Sequence of chain 1.A:
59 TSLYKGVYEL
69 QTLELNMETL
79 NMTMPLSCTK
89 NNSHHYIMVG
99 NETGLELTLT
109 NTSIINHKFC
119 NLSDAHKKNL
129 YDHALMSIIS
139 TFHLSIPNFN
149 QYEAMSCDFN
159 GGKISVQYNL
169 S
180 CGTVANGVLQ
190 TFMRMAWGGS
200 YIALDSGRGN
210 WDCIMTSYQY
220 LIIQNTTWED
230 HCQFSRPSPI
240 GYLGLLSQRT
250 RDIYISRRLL

Sequence of chain 1.G:
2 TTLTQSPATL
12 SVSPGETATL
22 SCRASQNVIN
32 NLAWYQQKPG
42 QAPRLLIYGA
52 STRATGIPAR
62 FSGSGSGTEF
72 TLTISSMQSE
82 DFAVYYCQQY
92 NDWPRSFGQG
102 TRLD

Sequence of chain 1.H:
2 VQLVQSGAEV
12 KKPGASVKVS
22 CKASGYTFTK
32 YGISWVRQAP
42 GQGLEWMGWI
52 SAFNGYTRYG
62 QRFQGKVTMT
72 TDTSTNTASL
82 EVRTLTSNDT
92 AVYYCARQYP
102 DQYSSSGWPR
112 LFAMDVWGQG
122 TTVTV

A protein and the small-molecule ligand that binds it are described below.
Small molecule (SMILES): CC(=O)N[C@H]1[C@H](O[C@H]2[C@H](O)[C@@H](NC(C)=O)CO[C@@H]2CO[C@@H]2O[C@@H](C)[C@@H](O)[C@@H](O)[C@@H]2O)O[C@H](CO)[C@@H](O)[C@@H]1O

Sequence of chain 1.B:
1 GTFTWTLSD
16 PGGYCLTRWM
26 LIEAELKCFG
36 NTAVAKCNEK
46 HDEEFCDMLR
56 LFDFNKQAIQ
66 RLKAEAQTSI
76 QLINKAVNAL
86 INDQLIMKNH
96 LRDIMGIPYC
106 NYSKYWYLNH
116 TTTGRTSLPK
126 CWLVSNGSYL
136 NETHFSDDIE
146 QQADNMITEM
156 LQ

Binding-site contacts:
Ligand atom C3 contacts residue ASN131 of chain 1.B at 3.8 Å.
Ligand atom C5 contacts residue SER133 of chain 1.B at 4.2 Å.
Ligand atom C3 contacts residue SER133 of chain 1.B at 4.2 Å.
Ligand atom C4 contacts residue ASN131 of chain 1.B at 4.2 Å.
Ligand atom C6 contacts residue ASN131 of chain 1.B at 3.8 Å.
Ligand atom C6 contacts residue ASN131 of chain 1.B at 4.3 Å.
Ligand atom C7 contacts residue ASN131 of chain 1.B at 3.8 Å.
Ligand atom C4 contacts residue SER133 of chain 1.B at 3.6 Å.
Ligand atom C5 contacts residue ASN131 of chain 1.B at 3.9 Å.
Ligand atom C5 contacts residue ASN131 of chain 1.B at 3.7 Å.
Ligand atom O4 contacts residue SER133 of chain 1.B at 4.5 Å.
Ligand atom C6 contacts residue GLN65 of chain 1.H at 4.2 Å.
Ligand atom C8 contacts residue TRP94 of chain 1.G at 4.2 Å (hydrophobic).
Ligand atom O3 contacts residue SER133 of chain 1.B at 4.4 Å.
Ligand atom C2 contacts residue ASN131 of chain 1.B at 2.4 Å.
Ligand atom O5 contacts residue ASN131 of chain 1.B at 2.3 Å (h-bond).
Ligand atom C1 contacts residue ASN131 of chain 1.B at 1.4 Å.
Ligand atom O7 contacts residue ASN131 of chain 1.B at 4.3 Å.
Ligand atom C6 contacts residue TYR200 of chain 1.A at 3.8 Å (hydrophobic).
Ligand atom N2 contacts residue ASN131 of chain 1.B at 2.9 Å (h-bond).
Ligand atom C6 contacts residue GLY132 of chain 1.B at 3.8 Å.